A protein and the small-molecule ligand that binds it are described below.
Small molecule (SMILES): O=C1c2c(O)cc(O)cc2O[C@H](c2ccc(O)c(O)c2)[C@H]1O

Binding-site contacts:
Ligand atom O27 contacts residue TYR49 of chain 1.Q at 3.0 Å (h-bond).
Ligand atom O13 contacts residue TYR49 of chain 1.Q at 2.5 Å (h-bond).
Ligand atom O23 contacts residue TRP76 of chain 1.Q at 3.8 Å.
Ligand atom C6 contacts residue GLN102 of chain 1.Q at 3.6 Å.
Ligand atom C14 contacts residue HIS74 of chain 1.Q at 3.8 Å.
Ligand atom O12 contacts residue DQH1 of chain 1.BD at 3.4 Å.
Ligand atom C10 contacts residue HIS74 of chain 1.Q at 3.8 Å.
Ligand atom O27 contacts residue HIS74 of chain 1.Q at 2.9 Å (h-bond).
Ligand atom C9 contacts residue THR72 of chain 1.Q at 3.7 Å.
Ligand atom C17 contacts residue DQH1 of chain 1.BD at 3.0 Å.
Ligand atom C18 contacts residue DQH1 of chain 1.BD at 3.7 Å.
Ligand atom O30 contacts residue THR72 of chain 1.Q at 3.1 Å (h-bond).
Ligand atom C16 contacts residue PHE42 of chain 1.Q at 3.5 Å (hydrophobic).
Ligand atom C2 contacts residue THR72 of chain 1.Q at 3.7 Å.
Ligand atom O29 contacts residue PHE136 of chain 1.Q at 3.2 Å.
Ligand atom C18 contacts residue ASP80 of chain 1.Q at 3.5 Å.
Ligand atom C10 contacts residue TYR49 of chain 1.Q at 3.6 Å (hydrophobic).
Ligand atom O27 contacts residue SER38 of chain 1.Q at 2.6 Å (h-bond).
Ligand atom O30 contacts residue PHE51 of chain 1.Q at 3.6 Å.
Ligand atom C9 contacts residue TYR49 of chain 1.Q at 3.4 Å (hydrophobic).
Ligand atom O23 contacts residue PHE138 of chain 1.Q at 3.4 Å.
Ligand atom O27 contacts residue PHE42 of chain 1.Q at 3.8 Å.
Ligand atom O24 contacts residue DQH1 of chain 1.BD at 2.8 Å (h-bond).
Ligand atom O13 contacts residue THR72 of chain 1.Q at 3.7 Å.
Ligand atom C16 contacts residue DQH1 of chain 1.BD at 3.1 Å.
Ligand atom C10 contacts residue SER38 of chain 1.Q at 3.1 Å.
Ligand atom C11 contacts residue HIS74 of chain 1.Q at 3.6 Å.
Ligand atom O29 contacts residue GLN102 of chain 1.Q at 2.6 Å (h-bond).
Ligand atom O13 contacts residue PHE51 of chain 1.Q at 3.2 Å.
Ligand atom C19 contacts residue DQH1 of chain 1.BD at 3.8 Å.
Ligand atom C15 contacts residue SER38 of chain 1.Q at 3.5 Å.
Ligand atom C14 contacts residue DQH1 of chain 1.BD at 3.8 Å.
Ligand atom C17 contacts residue ASP80 of chain 1.Q at 3.5 Å.
Ligand atom C15 contacts residue DQH1 of chain 1.BD at 3.2 Å.
Ligand atom O23 contacts residue ASP80 of chain 1.Q at 2.5 Å (salt-bridge).
Ligand atom O30 contacts residue GLN70 of chain 1.Q at 3.6 Å.
Ligand atom O24 contacts residue ASP80 of chain 1.Q at 2.9 Å (salt-bridge).
Ligand atom C1 contacts residue GLN102 of chain 1.Q at 3.7 Å.
Ligand atom C15 contacts residue PHE42 of chain 1.Q at 3.7 Å (hydrophobic).
Ligand atom C1 contacts residue TRP29 of chain 1.Q at 3.8 Å (hydrophobic).

Sequence of chain 1.Q:
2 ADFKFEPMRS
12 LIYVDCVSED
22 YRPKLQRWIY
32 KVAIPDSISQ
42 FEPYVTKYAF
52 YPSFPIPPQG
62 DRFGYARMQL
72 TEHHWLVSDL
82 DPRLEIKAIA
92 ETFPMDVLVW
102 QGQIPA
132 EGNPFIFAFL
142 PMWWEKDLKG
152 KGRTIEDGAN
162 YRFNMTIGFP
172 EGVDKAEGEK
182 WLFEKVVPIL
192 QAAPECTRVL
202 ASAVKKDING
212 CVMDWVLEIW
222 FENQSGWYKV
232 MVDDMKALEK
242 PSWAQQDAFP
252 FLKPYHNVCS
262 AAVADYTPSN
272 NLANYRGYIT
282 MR